The small molecule below binds the protein below.
Small molecule (SMILES): CC(=O)N[C@@H]1[C@@H](O)[C@H](O)[C@@H](CO)O[C@H]1O

Binding-site contacts:
Ligand atom C8 contacts residue ASN243 of chain 1.A at 4.2 Å.
Ligand atom C3 contacts residue ASN243 of chain 1.A at 3.8 Å.
Ligand atom C6 contacts residue TRP149 of chain 1.A at 4.0 Å (hydrophobic).
Ligand atom C8 contacts residue THR242 of chain 1.A at 4.5 Å.
Ligand atom C4 contacts residue ASN243 of chain 1.A at 4.2 Å.
Ligand atom O7 contacts residue ASN243 of chain 1.A at 3.2 Å (h-bond).
Ligand atom C1 contacts residue TRP149 of chain 1.A at 3.7 Å (hydrophobic).
Ligand atom C5 contacts residue ASN243 of chain 1.A at 3.7 Å.
Ligand atom C2 contacts residue ASN243 of chain 1.A at 2.5 Å.
Ligand atom O5 contacts residue TRP149 of chain 1.A at 3.9 Å.
Ligand atom C7 contacts residue ASN243 of chain 1.A at 3.2 Å.
Ligand atom C1 contacts residue ASN243 of chain 1.A at 1.5 Å.
Ligand atom C5 contacts residue TRP149 of chain 1.A at 3.7 Å (hydrophobic).
Ligand atom O5 contacts residue ASN243 of chain 1.A at 2.4 Å (h-bond).
Ligand atom C8 contacts residue VAL241 of chain 1.A at 3.5 Å (hydrophobic).
Ligand atom N2 contacts residue ASN243 of chain 1.A at 2.9 Å (h-bond).

Sequence of chain 1.A:
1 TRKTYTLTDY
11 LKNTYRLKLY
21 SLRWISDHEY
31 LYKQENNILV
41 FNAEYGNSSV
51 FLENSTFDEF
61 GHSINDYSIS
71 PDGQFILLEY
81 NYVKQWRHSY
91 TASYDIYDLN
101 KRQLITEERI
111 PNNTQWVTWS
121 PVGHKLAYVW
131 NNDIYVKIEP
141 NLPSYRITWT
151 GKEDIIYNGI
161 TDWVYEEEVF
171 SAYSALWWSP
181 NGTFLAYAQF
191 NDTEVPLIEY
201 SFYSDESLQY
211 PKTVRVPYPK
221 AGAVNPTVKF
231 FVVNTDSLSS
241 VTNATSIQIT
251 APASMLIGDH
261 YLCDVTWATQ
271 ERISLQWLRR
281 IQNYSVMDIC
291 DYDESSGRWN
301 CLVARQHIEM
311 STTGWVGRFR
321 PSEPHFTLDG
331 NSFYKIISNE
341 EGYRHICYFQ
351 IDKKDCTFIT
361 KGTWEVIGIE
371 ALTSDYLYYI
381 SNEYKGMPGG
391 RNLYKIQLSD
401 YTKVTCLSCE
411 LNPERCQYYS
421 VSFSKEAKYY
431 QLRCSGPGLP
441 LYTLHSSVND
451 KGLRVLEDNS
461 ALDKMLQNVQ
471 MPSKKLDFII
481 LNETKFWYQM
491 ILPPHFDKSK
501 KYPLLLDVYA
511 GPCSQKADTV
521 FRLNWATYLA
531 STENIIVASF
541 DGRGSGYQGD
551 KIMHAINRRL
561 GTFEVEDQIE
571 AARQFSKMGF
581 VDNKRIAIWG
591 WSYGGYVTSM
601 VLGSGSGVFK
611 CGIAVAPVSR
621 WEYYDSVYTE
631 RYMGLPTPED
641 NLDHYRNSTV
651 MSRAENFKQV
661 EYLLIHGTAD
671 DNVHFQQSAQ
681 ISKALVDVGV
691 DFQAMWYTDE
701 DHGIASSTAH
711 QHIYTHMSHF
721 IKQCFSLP